The protein below binds the small molecule below.
Small molecule (SMILES): Cc1cn([C@H]2C[C@H](O)[C@@H](CO[P](=O)(O)O[P](=O)(O)O[C@H]3O[C@H](CO)[C@@H](O)[C@H](O)[C@H]3O)O2)c(=O)[nH]c1=O

Binding-site contacts:
Ligand atom O1P contacts residue HIS88 of chain 2.A at 3.1 Å.
Ligand atom N31 contacts residue PRO206 of chain 2.A at 2.9 Å (h-bond).
Ligand atom O4' contacts residue ASN250 of chain 2.A at 3.5 Å (h-bond).
Ligand atom O3' contacts residue ARG215 of chain 2.A at 3.3 Å (salt-bridge).
Ligand atom O5 contacts residue ASN180 of chain 2.A at 3.2 Å.
Ligand atom O4 contacts residue THR127 of chain 2.A at 2.6 Å (h-bond).
Ligand atom O3 contacts residue TYR151 of chain 2.A at 3.0 Å (h-bond).
Ligand atom O2P contacts residue LEU191 of chain 2.A at 2.9 Å (h-bond).
Ligand atom O3 contacts residue SER87 of chain 2.A at 2.7 Å (h-bond).
Ligand atom O6 contacts residue ASN128 of chain 2.A at 2.7 Å (h-bond).
Ligand atom O3' contacts residue ASN250 of chain 2.A at 2.8 Å (h-bond).
Ligand atom N31 contacts residue TYR208 of chain 2.A at 3.3 Å.
Ligand atom C1' contacts residue ASN250 of chain 2.A at 3.5 Å.
Ligand atom O2 contacts residue LYS190 of chain 2.A at 2.7 Å (salt-bridge).
Ligand atom O4 contacts residue TYR151 of chain 2.A at 2.7 Å (h-bond).
Ligand atom C6 contacts residue THR127 of chain 2.A at 3.3 Å.
Ligand atom C5 contacts residue GLN129 of chain 2.A at 3.1 Å.
Ligand atom O3P contacts residue ASN180 of chain 2.A at 2.9 Å (h-bond).
Ligand atom P2 contacts residue GLN129 of chain 2.A at 3.5 Å.
Ligand atom O6 contacts residue ASN180 of chain 2.A at 2.8 Å (h-bond).
Ligand atom O4P contacts residue ARG274 of chain 2.A at 2.8 Å (salt-bridge).
Ligand atom O3' contacts residue HIS277 of chain 2.A at 2.7 Å (h-bond).
Ligand atom C5A contacts residue GLU189 of chain 2.A at 3.3 Å.
Ligand atom O4P contacts residue VAL89 of chain 2.A at 3.3 Å.
Ligand atom O4P contacts residue GLN129 of chain 2.A at 3.5 Å (h-bond).
Ligand atom O1P contacts residue ARG274 of chain 2.A at 2.9 Å (salt-bridge).
Ligand atom O41 contacts residue LEU194 of chain 2.A at 3.1 Å.
Ligand atom O1 contacts residue GLN129 of chain 2.A at 2.8 Å (h-bond).
Ligand atom C41 contacts residue TYR208 of chain 2.A at 3.5 Å (hydrophobic).
Ligand atom O3P contacts residue ARG215 of chain 2.A at 3.0 Å (salt-bridge).
Ligand atom C4 contacts residue NAD1 of chain 2.B at 3.3 Å.
Ligand atom O41 contacts residue PRO206 of chain 2.A at 3.4 Å (h-bond).
Ligand atom C21 contacts residue TYR208 of chain 2.A at 3.5 Å (hydrophobic).
Ligand atom C6 contacts residue ASN128 of chain 2.A at 3.2 Å.
Ligand atom O21 contacts residue TYR208 of chain 2.A at 2.9 Å (h-bond).
Ligand atom O4' contacts residue LEU191 of chain 2.A at 3.4 Å.
Ligand atom C1 contacts residue ASN180 of chain 2.A at 3.4 Å.
Ligand atom C3' contacts residue HIS277 of chain 2.A at 3.4 Å.
Ligand atom O2 contacts residue SER87 of chain 2.A at 3.3 Å (h-bond).
Ligand atom C2' contacts residue HIS277 of chain 2.A at 3.4 Å.

Sequence of chain 2.A:
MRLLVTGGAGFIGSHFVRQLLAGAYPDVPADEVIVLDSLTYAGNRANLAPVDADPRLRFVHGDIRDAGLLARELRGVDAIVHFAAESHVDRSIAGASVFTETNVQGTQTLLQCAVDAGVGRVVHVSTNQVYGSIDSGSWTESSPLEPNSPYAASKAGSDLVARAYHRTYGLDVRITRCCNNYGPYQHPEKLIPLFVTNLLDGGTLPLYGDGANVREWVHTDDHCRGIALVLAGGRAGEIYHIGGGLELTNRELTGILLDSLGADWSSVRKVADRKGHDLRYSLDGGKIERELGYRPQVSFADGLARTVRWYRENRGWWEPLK